Sequence of chain 1.B:
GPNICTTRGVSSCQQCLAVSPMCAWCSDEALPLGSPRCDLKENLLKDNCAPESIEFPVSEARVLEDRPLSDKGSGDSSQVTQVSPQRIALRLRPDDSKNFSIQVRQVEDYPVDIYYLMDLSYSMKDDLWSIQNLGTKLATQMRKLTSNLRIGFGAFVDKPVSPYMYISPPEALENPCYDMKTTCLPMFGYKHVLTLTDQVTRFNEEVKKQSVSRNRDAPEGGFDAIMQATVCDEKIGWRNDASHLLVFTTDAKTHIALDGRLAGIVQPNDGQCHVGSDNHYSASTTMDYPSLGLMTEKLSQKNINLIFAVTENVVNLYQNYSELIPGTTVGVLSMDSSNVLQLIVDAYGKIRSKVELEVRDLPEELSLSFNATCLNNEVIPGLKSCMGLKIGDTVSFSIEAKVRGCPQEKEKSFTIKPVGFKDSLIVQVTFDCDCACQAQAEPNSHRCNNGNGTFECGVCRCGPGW

Binding-site contacts:
Ligand atom O27 contacts residue MN1 of chain 1.V at 2.0 Å.
Ligand atom C25 contacts residue ASN215 of chain 1.B at 3.4 Å.
Ligand atom C19 contacts residue PHE231 of chain 1.A at 3.9 Å (hydrophobic).
Ligand atom C17 contacts residue PHE160 of chain 1.A at 3.4 Å (hydrophobic).
Ligand atom C25 contacts residue MN1 of chain 1.V at 3.2 Å.
Ligand atom O27 contacts residue SER123 of chain 1.B at 3.1 Å (h-bond).
Ligand atom C24 contacts residue TYR122 of chain 1.B at 3.9 Å (hydrophobic).
Ligand atom C07 contacts residue ARG216 of chain 1.B at 3.3 Å.
Ligand atom C18 contacts residue TYR189 of chain 1.A at 3.8 Å (hydrophobic).
Ligand atom O27 contacts residue TYR122 of chain 1.B at 3.9 Å.
Ligand atom C21 contacts residue SER225 of chain 1.A at 3.7 Å.
Ligand atom C16 contacts residue PHE160 of chain 1.A at 3.7 Å (hydrophobic).
Ligand atom O26 contacts residue SER121 of chain 1.B at 3.1 Å.
Ligand atom C06 contacts residue ARG216 of chain 1.B at 3.8 Å.
Ligand atom O26 contacts residue TYR122 of chain 1.B at 2.5 Å (h-bond).
Ligand atom O27 contacts residue GLU220 of chain 1.B at 2.5 Å (salt-bridge).
Ligand atom C16 contacts residue TYR190 of chain 1.A at 3.4 Å (hydrophobic).
Ligand atom O26 contacts residue ASN215 of chain 1.B at 3.4 Å (h-bond).
Ligand atom C25 contacts residue GLU220 of chain 1.B at 3.6 Å.
Ligand atom O26 contacts residue ARG214 of chain 1.B at 3.5 Å.
Ligand atom O26 contacts residue SER123 of chain 1.B at 3.9 Å.
Ligand atom O26 contacts residue SER213 of chain 1.B at 3.7 Å.
Ligand atom C24 contacts residue ASN215 of chain 1.B at 3.9 Å.
Ligand atom C12 contacts residue TYR190 of chain 1.A at 3.7 Å (hydrophobic).
Ligand atom C21 contacts residue ASP224 of chain 1.A at 3.2 Å.
Ligand atom C10 contacts residue TYR190 of chain 1.A at 3.4 Å (hydrophobic).
Ligand atom C25 contacts residue SER121 of chain 1.B at 3.4 Å.
Ligand atom C15 contacts residue TYR190 of chain 1.A at 3.9 Å (hydrophobic).
Ligand atom N23 contacts residue SER225 of chain 1.A at 2.5 Å (h-bond).
Ligand atom C07 contacts residue TYR190 of chain 1.A at 3.7 Å (hydrophobic).
Ligand atom N22 contacts residue TYR189 of chain 1.A at 2.9 Å (h-bond).
Ligand atom C21 contacts residue TYR189 of chain 1.A at 3.6 Å (hydrophobic).
Ligand atom C25 contacts residue TYR122 of chain 1.B at 3.2 Å (hydrophobic).
Ligand atom O27 contacts residue ASN215 of chain 1.B at 3.3 Å (h-bond).
Ligand atom O27 contacts residue SER121 of chain 1.B at 3.0 Å.
Ligand atom C25 contacts residue SER123 of chain 1.B at 3.7 Å.
Ligand atom N23 contacts residue ASP224 of chain 1.A at 2.8 Å (salt-bridge).
Ligand atom N22 contacts residue ASP224 of chain 1.A at 2.7 Å (salt-bridge).
Ligand atom C11 contacts residue TYR190 of chain 1.A at 3.4 Å (hydrophobic).
Ligand atom C17 contacts residue TYR190 of chain 1.A at 3.6 Å (hydrophobic).

Sequence of chain 1.A:
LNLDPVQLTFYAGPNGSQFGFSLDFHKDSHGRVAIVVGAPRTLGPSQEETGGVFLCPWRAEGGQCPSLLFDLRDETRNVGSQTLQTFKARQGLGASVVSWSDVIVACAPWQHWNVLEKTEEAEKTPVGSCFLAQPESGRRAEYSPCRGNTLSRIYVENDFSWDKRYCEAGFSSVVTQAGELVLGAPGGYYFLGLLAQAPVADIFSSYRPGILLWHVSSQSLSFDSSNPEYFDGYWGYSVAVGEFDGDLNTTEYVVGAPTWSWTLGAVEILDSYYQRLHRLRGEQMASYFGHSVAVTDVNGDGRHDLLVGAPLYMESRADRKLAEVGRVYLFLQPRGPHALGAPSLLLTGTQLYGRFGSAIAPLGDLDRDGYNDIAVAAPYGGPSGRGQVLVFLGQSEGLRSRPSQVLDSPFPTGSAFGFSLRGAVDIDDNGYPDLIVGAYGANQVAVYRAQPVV

The protein below binds the small molecule below.
Small molecule (SMILES): [H]/N=C(/N)c1ccc(-c2ccc(OC[C@@H]3C[C@@H](CC(=O)O)C(=O)N3)cc2)cc1